Sequence of chain 3.A:
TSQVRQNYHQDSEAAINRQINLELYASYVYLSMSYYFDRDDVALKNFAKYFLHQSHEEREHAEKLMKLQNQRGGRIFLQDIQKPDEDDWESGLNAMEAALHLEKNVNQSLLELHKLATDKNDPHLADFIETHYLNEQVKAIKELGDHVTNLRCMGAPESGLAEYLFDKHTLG

A protein and the small-molecule ligand that binds it are described below.
Small molecule (SMILES): CCCCSC(=S)SC(C)(C)C(=O)NCCN1C(=O)CCC1=O

Sequence of chain 21.A:
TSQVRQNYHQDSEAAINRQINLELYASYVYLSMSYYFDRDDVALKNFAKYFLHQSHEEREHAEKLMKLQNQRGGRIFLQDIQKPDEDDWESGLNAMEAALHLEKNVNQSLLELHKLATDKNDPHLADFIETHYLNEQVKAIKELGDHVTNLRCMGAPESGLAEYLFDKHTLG

Binding-site contacts:
Ligand atom C21 contacts residue ASP45 of chain 3.A at 4.2 Å.
Ligand atom C21 contacts residue CYS157 of chain 21.A at 2.8 Å (hydrophobic).
Ligand atom C18 contacts residue CYS157 of chain 21.A at 2.8 Å (hydrophobic).
Ligand atom O19 contacts residue CYS157 of chain 21.A at 3.1 Å.
Ligand atom C22 contacts residue CYS157 of chain 21.A at 4.0 Å (hydrophobic).
Ligand atom C20 contacts residue CYS157 of chain 21.A at 1.8 Å (hydrophobic).
Ligand atom O19 contacts residue GLY164 of chain 3.A at 4.4 Å.
Ligand atom N17 contacts residue CYS157 of chain 21.A at 3.9 Å.